Sequence of chain 1.C:
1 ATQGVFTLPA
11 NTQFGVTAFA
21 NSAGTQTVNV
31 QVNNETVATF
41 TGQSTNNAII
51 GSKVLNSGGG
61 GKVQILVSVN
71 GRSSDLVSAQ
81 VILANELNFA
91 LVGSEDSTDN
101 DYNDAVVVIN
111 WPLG

Binding-site contacts:
Ligand atom C5 contacts residue SER97 of chain 1.C at 4.1 Å.
Ligand atom C1 contacts residue SER97 of chain 1.C at 4.4 Å.
Ligand atom S2 contacts residue SER97 of chain 1.C at 4.2 Å.
Ligand atom C5 contacts residue ASP96 of chain 1.C at 3.4 Å.
Ligand atom C1 contacts residue GLY24 of chain 1.C at 4.2 Å.
Ligand atom C1 contacts residue ALA23 of chain 1.C at 4.0 Å (hydrophobic).
Ligand atom O1 contacts residue ALA23 of chain 1.C at 3.7 Å.
Ligand atom S2 contacts residue ARG72 of chain 1.C at 4.2 Å.
Ligand atom S1 contacts residue GLY24 of chain 1.C at 4.0 Å.
Ligand atom C4 contacts residue SER97 of chain 1.C at 4.1 Å.
Ligand atom N1 contacts residue FUL1 of chain 1.O at 2.4 Å.
Ligand atom S2 contacts residue ASP96 of chain 1.C at 3.4 Å (salt-bridge).
Ligand atom C1 contacts residue ASP96 of chain 1.C at 3.3 Å.
Ligand atom S1 contacts residue ALA23 of chain 1.C at 4.3 Å.
Ligand atom N1 contacts residue GLY24 of chain 1.C at 4.4 Å.
Ligand atom C1 contacts residue FUL1 of chain 1.O at 1.5 Å.
Ligand atom S1 contacts residue FUL1 of chain 1.O at 3.9 Å.
Ligand atom O2 contacts residue ALA23 of chain 1.C at 4.1 Å.
Ligand atom S2 contacts residue VAL69 of chain 1.C at 4.5 Å.
Ligand atom C5 contacts residue ARG72 of chain 1.C at 3.9 Å.
Ligand atom O1 contacts residue ASP96 of chain 1.C at 4.3 Å.
Ligand atom O1 contacts residue SER22 of chain 1.C at 3.9 Å.
Ligand atom N1 contacts residue ALA23 of chain 1.C at 3.9 Å.
Ligand atom N1 contacts residue SER22 of chain 1.C at 4.3 Å.
Ligand atom O1 contacts residue GLY24 of chain 1.C at 2.9 Å (h-bond).
Ligand atom C1 contacts residue SER22 of chain 1.C at 3.2 Å.
Ligand atom C3 contacts residue SER97 of chain 1.C at 4.4 Å.
Ligand atom O1 contacts residue FUL1 of chain 1.O at 4.3 Å.

This protein binds this small molecule.
Small molecule (SMILES): CNS(=O)(=O)c1cccs1